This small molecule binds to this protein.
Small molecule (SMILES): CC(=O)N[C@H]1[C@H](O[C@H]2[C@H](O)[C@@H](NC(C)=O)CO[C@@H]2CO)O[C@H](CO)[C@@H](O)[C@@H]1O

Sequence of chain 1.EB:
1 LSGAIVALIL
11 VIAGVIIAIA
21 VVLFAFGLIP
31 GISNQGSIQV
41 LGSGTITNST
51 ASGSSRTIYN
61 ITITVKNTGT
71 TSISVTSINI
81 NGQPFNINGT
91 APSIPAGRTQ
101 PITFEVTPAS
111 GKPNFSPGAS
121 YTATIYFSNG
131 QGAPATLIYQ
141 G

Binding-site contacts:
Ligand atom N2 contacts residue ASN60 of chain 1.EB at 2.8 Å (h-bond).
Ligand atom C7 contacts residue ASN60 of chain 1.EB at 3.2 Å.
Ligand atom O6 contacts residue GLU105 of chain 1.EB at 4.0 Å.
Ligand atom O5 contacts residue THR103 of chain 1.EB at 4.4 Å.
Ligand atom C5 contacts residue GLU105 of chain 1.EB at 4.3 Å.
Ligand atom O7 contacts residue ASN60 of chain 1.EB at 3.1 Å (h-bond).
Ligand atom C5 contacts residue ASN60 of chain 1.EB at 3.6 Å.
Ligand atom O5 contacts residue ASN60 of chain 1.EB at 2.4 Å (h-bond).
Ligand atom C3 contacts residue ASN60 of chain 1.EB at 3.8 Å.
Ligand atom C8 contacts residue ASN60 of chain 1.EB at 4.3 Å.
Ligand atom C2 contacts residue ASN60 of chain 1.EB at 2.5 Å.
Ligand atom C8 contacts residue THR47 of chain 1.EB at 3.6 Å.
Ligand atom O7 contacts residue NAG1 of chain 1.MJ at 3.5 Å (h-bond).
Ligand atom C1 contacts residue ASN60 of chain 1.EB at 1.4 Å.
Ligand atom C1 contacts residue GLU105 of chain 1.EB at 4.5 Å.
Ligand atom C4 contacts residue ASN60 of chain 1.EB at 4.3 Å.